The protein below binds the small molecule below.
Small molecule (SMILES): CC(=O)N[C@H]1[C@H](O[C@H]2[C@H](O)[C@@H](NC(C)=O)CO[C@@H]2CO[C@@H]2O[C@@H](C)[C@@H](O)[C@@H](O)[C@@H]2O)O[C@H](CO)[C@@H](O)[C@@H]1O

Binding-site contacts:
Ligand atom C8 contacts residue PHE345 of chain 2.A at 3.9 Å (hydrophobic).
Ligand atom N2 contacts residue GLY344 of chain 2.A at 4.2 Å.
Ligand atom C2 contacts residue ASN349 of chain 2.A at 2.0 Å.
Ligand atom C8 contacts residue ASN349 of chain 2.A at 3.9 Å.
Ligand atom O7 contacts residue PRO343 of chain 2.A at 3.4 Å.
Ligand atom O4 contacts residue ASN349 of chain 2.A at 4.3 Å.
Ligand atom C7 contacts residue PHE345 of chain 2.A at 4.5 Å (hydrophobic).
Ligand atom C7 contacts residue ASN349 of chain 2.A at 3.6 Å.
Ligand atom O5 contacts residue SER346 of chain 2.A at 3.8 Å.
Ligand atom O5 contacts residue SER346 of chain 2.A at 4.1 Å.
Ligand atom O7 contacts residue PHE345 of chain 2.A at 4.2 Å.
Ligand atom C6 contacts residue ASN349 of chain 2.A at 3.6 Å.
Ligand atom C1 contacts residue GLY344 of chain 2.A at 4.0 Å.
Ligand atom C5 contacts residue SER346 of chain 2.A at 3.9 Å.
Ligand atom O4 contacts residue GLY344 of chain 2.A at 3.7 Å.
Ligand atom C5 contacts residue ASN349 of chain 2.A at 4.1 Å.
Ligand atom C5 contacts residue PHE345 of chain 2.A at 4.1 Å (hydrophobic).
Ligand atom N2 contacts residue ASN349 of chain 2.A at 2.9 Å (h-bond).
Ligand atom C1 contacts residue ASN349 of chain 2.A at 0.4 Å.
Ligand atom C6 contacts residue SER346 of chain 2.A at 3.8 Å.
Ligand atom O7 contacts residue LEU352 of chain 2.A at 4.4 Å.
Ligand atom O5 contacts residue ASN349 of chain 2.A at 4.5 Å.
Ligand atom C3 contacts residue ASN349 of chain 2.A at 2.9 Å.
Ligand atom C3 contacts residue GLY344 of chain 2.A at 3.7 Å.
Ligand atom C4 contacts residue GLY344 of chain 2.A at 4.2 Å.
Ligand atom C2 contacts residue GLY344 of chain 2.A at 4.2 Å.
Ligand atom C4 contacts residue ASN349 of chain 2.A at 3.1 Å.
Ligand atom O7 contacts residue ALA342 of chain 2.A at 4.1 Å.
Ligand atom O6 contacts residue ASN349 of chain 2.A at 4.0 Å.
Ligand atom C6 contacts residue PHE345 of chain 2.A at 4.1 Å (hydrophobic).
Ligand atom O5 contacts residue ASN349 of chain 2.A at 1.2 Å (h-bond).
Ligand atom C5 contacts residue GLY344 of chain 2.A at 4.1 Å.
Ligand atom C6 contacts residue ASN349 of chain 2.A at 3.5 Å.
Ligand atom O3 contacts residue ASN349 of chain 2.A at 4.2 Å.
Ligand atom C7 contacts residue GLY344 of chain 2.A at 3.8 Å.
Ligand atom O7 contacts residue GLY344 of chain 2.A at 2.7 Å (h-bond).
Ligand atom C1 contacts residue SER346 of chain 2.A at 4.4 Å.
Ligand atom C5 contacts residue ASN349 of chain 2.A at 2.3 Å.

Sequence of chain 2.A:
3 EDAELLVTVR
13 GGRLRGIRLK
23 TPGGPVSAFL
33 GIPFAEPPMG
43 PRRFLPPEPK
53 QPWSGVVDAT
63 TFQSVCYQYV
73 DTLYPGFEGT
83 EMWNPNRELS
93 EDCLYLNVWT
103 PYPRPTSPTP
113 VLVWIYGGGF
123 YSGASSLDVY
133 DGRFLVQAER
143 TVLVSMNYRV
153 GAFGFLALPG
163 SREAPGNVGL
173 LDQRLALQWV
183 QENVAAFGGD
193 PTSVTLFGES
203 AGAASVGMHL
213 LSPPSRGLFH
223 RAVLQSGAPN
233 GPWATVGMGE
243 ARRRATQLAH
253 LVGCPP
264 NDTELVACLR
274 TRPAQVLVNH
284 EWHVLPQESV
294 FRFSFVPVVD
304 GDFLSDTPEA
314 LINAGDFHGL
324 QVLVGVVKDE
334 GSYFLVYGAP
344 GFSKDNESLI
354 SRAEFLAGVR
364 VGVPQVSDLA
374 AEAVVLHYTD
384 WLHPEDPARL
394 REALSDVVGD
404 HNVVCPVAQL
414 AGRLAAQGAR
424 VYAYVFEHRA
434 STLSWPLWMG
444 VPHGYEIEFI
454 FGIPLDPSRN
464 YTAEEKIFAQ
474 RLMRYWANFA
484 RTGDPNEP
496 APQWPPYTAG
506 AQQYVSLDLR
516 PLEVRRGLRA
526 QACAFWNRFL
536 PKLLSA